Sequence of chain 2.B:
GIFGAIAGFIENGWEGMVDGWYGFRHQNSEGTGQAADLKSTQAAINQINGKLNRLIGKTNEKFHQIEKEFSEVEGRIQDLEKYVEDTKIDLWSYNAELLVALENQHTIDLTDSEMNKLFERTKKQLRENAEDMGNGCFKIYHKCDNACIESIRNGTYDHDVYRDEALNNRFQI

Binding-site contacts:
Ligand atom C7 contacts residue THR156 of chain 2.B at 4.4 Å.
Ligand atom C7 contacts residue ASN154 of chain 2.B at 3.2 Å.
Ligand atom C1 contacts residue ASN154 of chain 2.B at 1.4 Å.
Ligand atom O5 contacts residue THR156 of chain 2.B at 4.1 Å.
Ligand atom C5 contacts residue THR156 of chain 2.B at 4.4 Å.
Ligand atom C1 contacts residue GLU150 of chain 2.B at 4.3 Å.
Ligand atom C2 contacts residue THR156 of chain 2.B at 4.5 Å.
Ligand atom C1 contacts residue THR156 of chain 2.B at 3.5 Å.
Ligand atom C2 contacts residue ASN154 of chain 2.B at 2.4 Å.
Ligand atom O7 contacts residue ASN154 of chain 2.B at 3.1 Å (h-bond).
Ligand atom O6 contacts residue ALA147 of chain 2.B at 4.1 Å.
Ligand atom C8 contacts residue ASN154 of chain 2.B at 4.4 Å.
Ligand atom C3 contacts residue ASN154 of chain 2.B at 3.8 Å.
Ligand atom C8 contacts residue THR156 of chain 2.B at 4.2 Å.
Ligand atom C4 contacts residue ASN154 of chain 2.B at 4.2 Å.
Ligand atom C6 contacts residue ALA147 of chain 2.B at 3.4 Å (hydrophobic).
Ligand atom C5 contacts residue ASN154 of chain 2.B at 3.7 Å.
Ligand atom O6 contacts residue GLU150 of chain 2.B at 3.6 Å.
Ligand atom C6 contacts residue SER151 of chain 2.B at 4.3 Å.
Ligand atom O5 contacts residue ASN154 of chain 2.B at 2.4 Å (h-bond).
Ligand atom N2 contacts residue ASN154 of chain 2.B at 2.9 Å (h-bond).
Ligand atom O5 contacts residue GLU150 of chain 2.B at 3.4 Å.
Ligand atom C5 contacts residue ALA147 of chain 2.B at 4.5 Å (hydrophobic).
Ligand atom O5 contacts residue SER151 of chain 2.B at 4.0 Å.
Ligand atom N2 contacts residue THR156 of chain 2.B at 4.0 Å.
Ligand atom C5 contacts residue GLU150 of chain 2.B at 4.3 Å.
Ligand atom C1 contacts residue SER151 of chain 2.B at 4.5 Å.
Ligand atom C6 contacts residue GLU150 of chain 2.B at 4.0 Å.

A small-molecule ligand and the protein it binds are described below.
Small molecule (SMILES): CC(=O)N[C@@H]1[C@@H](O)[C@H](O)[C@@H](CO)O[C@H]1O